Sequence of chain 2.E:
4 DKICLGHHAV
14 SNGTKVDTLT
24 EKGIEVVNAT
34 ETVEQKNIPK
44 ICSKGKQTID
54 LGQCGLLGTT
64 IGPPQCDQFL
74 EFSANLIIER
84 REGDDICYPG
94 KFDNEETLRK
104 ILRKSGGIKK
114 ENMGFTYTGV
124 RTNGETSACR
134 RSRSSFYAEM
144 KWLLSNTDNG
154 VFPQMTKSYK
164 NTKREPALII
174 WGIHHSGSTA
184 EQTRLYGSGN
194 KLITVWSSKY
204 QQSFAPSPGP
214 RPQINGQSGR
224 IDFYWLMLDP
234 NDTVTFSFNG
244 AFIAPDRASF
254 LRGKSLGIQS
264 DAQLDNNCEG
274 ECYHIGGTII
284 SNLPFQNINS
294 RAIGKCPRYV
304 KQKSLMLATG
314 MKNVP

Binding-site contacts:
Ligand atom C7 contacts residue ASN234 of chain 2.E at 3.7 Å.
Ligand atom O5 contacts residue ASN234 of chain 2.E at 2.3 Å (h-bond).
Ligand atom C4 contacts residue ASN234 of chain 2.E at 4.2 Å.
Ligand atom C5 contacts residue ASN234 of chain 2.E at 3.7 Å.
Ligand atom C3 contacts residue ASN234 of chain 2.E at 3.8 Å.
Ligand atom C8 contacts residue PRO233 of chain 2.E at 4.2 Å (hydrophobic).
Ligand atom N2 contacts residue ASN234 of chain 2.E at 2.9 Å (h-bond).
Ligand atom C2 contacts residue ASN234 of chain 2.E at 2.4 Å.
Ligand atom C8 contacts residue ARG167 of chain 2.E at 4.2 Å.
Ligand atom C1 contacts residue ASN234 of chain 2.E at 1.4 Å.
Ligand atom O7 contacts residue ASN234 of chain 2.E at 4.1 Å.

This protein binds this small molecule.
Small molecule (SMILES): CC(=O)N[C@@H]1[C@@H](O)[C@H](O)[C@@H](CO)O[C@H]1O